Sequence of chain 1.B:
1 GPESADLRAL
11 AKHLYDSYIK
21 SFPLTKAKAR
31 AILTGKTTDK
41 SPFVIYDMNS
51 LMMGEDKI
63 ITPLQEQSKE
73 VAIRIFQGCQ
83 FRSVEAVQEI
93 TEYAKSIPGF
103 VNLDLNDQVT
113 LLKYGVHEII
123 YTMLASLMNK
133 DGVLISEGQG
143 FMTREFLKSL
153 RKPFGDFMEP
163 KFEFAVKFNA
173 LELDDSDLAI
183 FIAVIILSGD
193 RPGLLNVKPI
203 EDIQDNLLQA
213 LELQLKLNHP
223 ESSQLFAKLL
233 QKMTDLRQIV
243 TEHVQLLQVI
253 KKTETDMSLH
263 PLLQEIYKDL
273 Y

The small molecule below binds the protein below.
Small molecule (SMILES): CN(CCOc1ccc(C[C@@H]2SC(=O)NC2=O)cc1)c1ccccn1

Binding-site contacts:
Ligand atom C8 contacts residue CYS81 of chain 1.B at 3.4 Å (hydrophobic).
Ligand atom O2 contacts residue LEU249 of chain 1.B at 3.6 Å.
Ligand atom N16 contacts residue ILE137 of chain 1.B at 3.4 Å.
Ligand atom C20 contacts residue GLY80 of chain 1.B at 3.7 Å.
Ligand atom C4 contacts residue SER85 of chain 1.B at 3.4 Å.
Ligand atom C4 contacts residue TYR269 of chain 1.B at 3.5 Å (hydrophobic).
Ligand atom C16 contacts residue VAL135 of chain 1.B at 3.8 Å (hydrophobic).
Ligand atom N3 contacts residue HIS245 of chain 1.B at 3.8 Å.
Ligand atom C10 contacts residue CYS81 of chain 1.B at 3.5 Å (hydrophobic).
Ligand atom O13 contacts residue CYS81 of chain 1.B at 3.5 Å (h-bond).
Ligand atom C2 contacts residue GLN82 of chain 1.B at 3.7 Å.
Ligand atom C4 contacts residue HIS119 of chain 1.B at 3.8 Å.
Ligand atom O13 contacts residue LEU126 of chain 1.B at 3.7 Å.
Ligand atom C17 contacts residue CYS81 of chain 1.B at 3.7 Å (hydrophobic).
Ligand atom C21 contacts residue GLY80 of chain 1.B at 3.7 Å.
Ligand atom C17 contacts residue ILE137 of chain 1.B at 3.5 Å (hydrophobic).
Ligand atom N3 contacts residue TYR269 of chain 1.B at 2.8 Å (h-bond).
Ligand atom O2 contacts residue PHE78 of chain 1.B at 3.5 Å.
Ligand atom O4 contacts residue SER85 of chain 1.B at 2.9 Å (h-bond).
Ligand atom O2 contacts residue HIS245 of chain 1.B at 2.8 Å (h-bond).
Ligand atom C5 contacts residue CYS81 of chain 1.B at 3.8 Å (hydrophobic).
Ligand atom C11 contacts residue MET160 of chain 1.B at 3.7 Å (hydrophobic).
Ligand atom C11 contacts residue CYS81 of chain 1.B at 3.6 Å (hydrophobic).
Ligand atom C9 contacts residue CYS81 of chain 1.B at 3.7 Å (hydrophobic).
Ligand atom C16 contacts residue CYS81 of chain 1.B at 3.7 Å (hydrophobic).
Ligand atom C2 contacts residue TYR269 of chain 1.B at 3.6 Å (hydrophobic).
Ligand atom C15 contacts residue ILE137 of chain 1.B at 3.5 Å (hydrophobic).
Ligand atom S1 contacts residue CYS81 of chain 1.B at 3.8 Å.
Ligand atom C6 contacts residue TYR123 of chain 1.B at 3.6 Å (hydrophobic).
Ligand atom O4 contacts residue TYR269 of chain 1.B at 3.4 Å (h-bond).
Ligand atom O2 contacts residue GLN82 of chain 1.B at 3.4 Å (h-bond).
Ligand atom C6 contacts residue SER85 of chain 1.B at 3.3 Å.
Ligand atom O4 contacts residue HIS119 of chain 1.B at 2.8 Å (h-bond).
Ligand atom C2 contacts residue HIS245 of chain 1.B at 3.2 Å.
Ligand atom C22 contacts residue ILE137 of chain 1.B at 3.6 Å (hydrophobic).
Ligand atom N16 contacts residue CYS81 of chain 1.B at 3.8 Å.
Ligand atom C8 contacts residue SER85 of chain 1.B at 3.4 Å.
Ligand atom C5 contacts residue SER85 of chain 1.B at 3.2 Å.
Ligand atom C7 contacts residue SER85 of chain 1.B at 3.8 Å.
Ligand atom N18 contacts residue CYS81 of chain 1.B at 3.5 Å (h-bond).